Sequence of chain 1.Z:
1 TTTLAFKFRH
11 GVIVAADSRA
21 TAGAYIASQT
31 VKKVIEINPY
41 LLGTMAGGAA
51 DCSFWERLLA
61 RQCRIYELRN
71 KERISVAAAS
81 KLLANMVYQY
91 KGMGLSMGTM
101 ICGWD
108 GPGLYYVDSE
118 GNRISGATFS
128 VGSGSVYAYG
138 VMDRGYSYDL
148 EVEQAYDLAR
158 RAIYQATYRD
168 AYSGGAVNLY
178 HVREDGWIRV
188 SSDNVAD

Binding-site contacts:
Ligand atom S1 contacts residue THR1 of chain 1.Z at 3.5 Å (h-bond).
Ligand atom N3 contacts residue GLY48 of chain 1.Z at 4.0 Å.
Ligand atom N1 contacts residue ASP125 of chain 1.AA at 3.7 Å.
Ligand atom C19 contacts residue ALA49 of chain 1.Z at 3.4 Å (hydrophobic).
Ligand atom C20 contacts residue ALA49 of chain 1.Z at 3.8 Å (hydrophobic).
Ligand atom C15 contacts residue GLY47 of chain 1.Z at 3.4 Å.
Ligand atom C13 contacts residue THR21 of chain 1.Z at 2.8 Å.
Ligand atom C4 contacts residue THR21 of chain 1.Z at 3.8 Å.
Ligand atom C7 contacts residue ALA49 of chain 1.Z at 3.6 Å (hydrophobic).
Ligand atom C3 contacts residue THR21 of chain 1.Z at 3.7 Å.
Ligand atom C17 contacts residue GLY47 of chain 1.Z at 3.1 Å.
Ligand atom C21 contacts residue THR1 of chain 1.Z at 1.4 Å.
Ligand atom C20 contacts residue MET45 of chain 1.Z at 2.5 Å (hydrophobic).
Ligand atom C18 contacts residue ALA49 of chain 1.Z at 3.2 Å (hydrophobic).
Ligand atom C6 contacts residue THR21 of chain 1.Z at 2.7 Å.
Ligand atom C5 contacts residue THR21 of chain 1.Z at 3.0 Å.
Ligand atom C3 contacts residue ALA22 of chain 1.Z at 4.0 Å (hydrophobic).
Ligand atom C18 contacts residue GLY47 of chain 1.Z at 3.9 Å.
Ligand atom C14 contacts residue THR21 of chain 1.Z at 3.8 Å.
Ligand atom O2 contacts residue ALA20 of chain 1.Z at 3.9 Å.
Ligand atom C16 contacts residue THR1 of chain 1.Z at 2.4 Å.
Ligand atom C11 contacts residue THR21 of chain 1.Z at 3.9 Å.
Ligand atom C6 contacts residue ALA22 of chain 1.Z at 3.4 Å (hydrophobic).
Ligand atom C20 contacts residue LYS33 of chain 1.Z at 3.5 Å.
Ligand atom C17 contacts residue THR1 of chain 1.Z at 2.9 Å.
Ligand atom N3 contacts residue THR1 of chain 1.Z at 3.6 Å.
Ligand atom O4 contacts residue THR1 of chain 1.Z at 3.3 Å (h-bond).
Ligand atom C8 contacts residue THR21 of chain 1.Z at 3.7 Å.
Ligand atom C15 contacts residue THR1 of chain 1.Z at 2.4 Å.
Ligand atom N3 contacts residue ALA49 of chain 1.Z at 3.7 Å.
Ligand atom C18 contacts residue MET45 of chain 1.Z at 3.9 Å (hydrophobic).
Ligand atom O2 contacts residue THR21 of chain 1.Z at 3.1 Å (h-bond).
Ligand atom C10 contacts residue THR21 of chain 1.Z at 3.9 Å.
Ligand atom C9 contacts residue THR21 of chain 1.Z at 3.7 Å.
Ligand atom C21 contacts residue GLY47 of chain 1.Z at 3.6 Å.
Ligand atom C13 contacts residue ALA22 of chain 1.Z at 3.7 Å (hydrophobic).
Ligand atom N2 contacts residue THR21 of chain 1.Z at 2.8 Å (h-bond).
Ligand atom C19 contacts residue ALA20 of chain 1.Z at 3.0 Å (hydrophobic).
Ligand atom N3 contacts residue GLY47 of chain 1.Z at 3.1 Å (h-bond).
Ligand atom C4 contacts residue ASP125 of chain 1.AA at 3.5 Å.

Sequence of chain 1.AA:
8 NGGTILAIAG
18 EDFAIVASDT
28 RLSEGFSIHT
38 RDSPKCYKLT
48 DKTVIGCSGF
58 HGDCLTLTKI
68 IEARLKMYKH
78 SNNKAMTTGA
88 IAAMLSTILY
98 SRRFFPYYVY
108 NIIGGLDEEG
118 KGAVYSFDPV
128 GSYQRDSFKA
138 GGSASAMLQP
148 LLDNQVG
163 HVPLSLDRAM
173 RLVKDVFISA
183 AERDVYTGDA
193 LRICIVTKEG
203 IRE

A small-molecule ligand and the protein it binds are described below.
Small molecule (SMILES): CC(C)C[C@@H](CCS(C)(=O)=O)NC(=O)[C@H](CC(C)C)NC(=O)[C@H](CC(C)C)NC(=O)CCCCCCNC(=O)CCCCCNC(=O)CCCCCNC(=O)CC12CC3CC(CC(C3)C1)C2